This small molecule binds to this protein.
Small molecule (SMILES): CC(=O)N[C@@H]1[C@@H](O)[C@H](O)[C@@H](CO)O[C@H]1O

Sequence of chain 1.A:
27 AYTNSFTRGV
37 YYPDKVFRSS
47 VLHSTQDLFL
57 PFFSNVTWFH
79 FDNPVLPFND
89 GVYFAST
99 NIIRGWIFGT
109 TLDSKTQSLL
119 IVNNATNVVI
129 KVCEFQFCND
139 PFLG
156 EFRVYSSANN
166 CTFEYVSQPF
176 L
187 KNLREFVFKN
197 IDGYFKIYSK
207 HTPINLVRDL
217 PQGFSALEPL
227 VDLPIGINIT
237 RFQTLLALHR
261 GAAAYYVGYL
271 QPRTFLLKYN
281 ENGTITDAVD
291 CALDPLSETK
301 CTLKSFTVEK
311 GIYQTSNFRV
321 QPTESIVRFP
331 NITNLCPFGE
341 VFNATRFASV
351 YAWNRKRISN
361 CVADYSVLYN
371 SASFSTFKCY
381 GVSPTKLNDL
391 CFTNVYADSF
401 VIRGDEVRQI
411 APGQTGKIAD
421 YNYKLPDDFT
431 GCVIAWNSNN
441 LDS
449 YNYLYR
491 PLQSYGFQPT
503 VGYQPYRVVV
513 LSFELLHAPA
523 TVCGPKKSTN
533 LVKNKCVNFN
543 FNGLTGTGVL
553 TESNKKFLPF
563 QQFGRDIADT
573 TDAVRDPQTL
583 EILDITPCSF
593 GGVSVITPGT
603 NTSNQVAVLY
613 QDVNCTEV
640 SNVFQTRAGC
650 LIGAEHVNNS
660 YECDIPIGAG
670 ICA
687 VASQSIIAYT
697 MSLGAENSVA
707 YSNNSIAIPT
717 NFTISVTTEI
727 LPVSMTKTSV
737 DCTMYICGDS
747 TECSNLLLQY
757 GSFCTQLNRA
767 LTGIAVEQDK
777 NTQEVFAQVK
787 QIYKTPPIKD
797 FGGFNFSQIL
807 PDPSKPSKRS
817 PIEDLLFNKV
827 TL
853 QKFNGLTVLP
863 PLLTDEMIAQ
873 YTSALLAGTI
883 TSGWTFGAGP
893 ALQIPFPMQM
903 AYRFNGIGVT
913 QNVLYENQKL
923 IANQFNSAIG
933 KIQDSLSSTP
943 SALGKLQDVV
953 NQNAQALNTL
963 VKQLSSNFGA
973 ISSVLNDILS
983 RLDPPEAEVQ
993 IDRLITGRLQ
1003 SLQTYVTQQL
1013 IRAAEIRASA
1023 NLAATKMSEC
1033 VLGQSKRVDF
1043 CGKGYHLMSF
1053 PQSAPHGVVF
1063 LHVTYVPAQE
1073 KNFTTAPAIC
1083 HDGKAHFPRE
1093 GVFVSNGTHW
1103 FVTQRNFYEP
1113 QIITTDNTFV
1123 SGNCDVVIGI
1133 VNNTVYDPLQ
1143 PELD

Binding-site contacts:
Ligand atom N2 contacts residue ASN1134 of chain 1.A at 3.1 Å (h-bond).
Ligand atom N2 contacts residue ILE1132 of chain 1.A at 4.3 Å.
Ligand atom C3 contacts residue ASN1134 of chain 1.A at 3.9 Å.
Ligand atom C7 contacts residue ASN1134 of chain 1.A at 3.2 Å.
Ligand atom C8 contacts residue VAL1133 of chain 1.A at 4.5 Å (hydrophobic).
Ligand atom C1 contacts residue ASN1134 of chain 1.A at 1.5 Å.
Ligand atom C8 contacts residue ASN1134 of chain 1.A at 4.2 Å.
Ligand atom O5 contacts residue ASN1134 of chain 1.A at 2.3 Å (h-bond).
Ligand atom O7 contacts residue ASN1134 of chain 1.A at 3.1 Å (h-bond).
Ligand atom C8 contacts residue ILE1132 of chain 1.A at 3.3 Å (hydrophobic).
Ligand atom C1 contacts residue CYS1082 of chain 1.A at 4.5 Å (hydrophobic).
Ligand atom C5 contacts residue ASN1134 of chain 1.A at 3.6 Å.
Ligand atom C4 contacts residue ASN1134 of chain 1.A at 4.3 Å.
Ligand atom C2 contacts residue ASN1134 of chain 1.A at 2.6 Å.
Ligand atom C7 contacts residue ILE1132 of chain 1.A at 4.3 Å (hydrophobic).